A small-molecule ligand and the protein it binds are described below.
Small molecule (SMILES): CC(=O)N[C@@H]1[C@@H](O)[C@H](O)[C@@H](CO)O[C@H]1O

Sequence of chain 1.B:
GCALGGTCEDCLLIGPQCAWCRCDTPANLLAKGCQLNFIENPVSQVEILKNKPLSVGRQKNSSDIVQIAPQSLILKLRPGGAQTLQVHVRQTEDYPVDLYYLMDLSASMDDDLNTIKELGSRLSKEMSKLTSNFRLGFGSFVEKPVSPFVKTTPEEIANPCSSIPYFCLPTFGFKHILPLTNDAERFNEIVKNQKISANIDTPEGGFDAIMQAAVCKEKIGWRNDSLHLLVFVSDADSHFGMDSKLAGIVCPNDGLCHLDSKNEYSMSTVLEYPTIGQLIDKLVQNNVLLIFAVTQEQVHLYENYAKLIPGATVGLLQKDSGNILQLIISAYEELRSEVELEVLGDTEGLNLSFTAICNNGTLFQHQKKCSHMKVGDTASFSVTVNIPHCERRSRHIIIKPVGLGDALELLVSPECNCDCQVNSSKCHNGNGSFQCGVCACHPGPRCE

Binding-site contacts:
Ligand atom C4 contacts residue ASN243 of chain 1.B at 4.2 Å.
Ligand atom C2 contacts residue ASN243 of chain 1.B at 2.5 Å.
Ligand atom C5 contacts residue ASN243 of chain 1.B at 3.6 Å.
Ligand atom C7 contacts residue ASN243 of chain 1.B at 3.3 Å.
Ligand atom O5 contacts residue ASN243 of chain 1.B at 2.3 Å (h-bond).
Ligand atom C3 contacts residue ASN243 of chain 1.B at 3.8 Å.
Ligand atom C8 contacts residue ASN243 of chain 1.B at 4.5 Å.
Ligand atom N2 contacts residue ASN243 of chain 1.B at 3.0 Å (h-bond).
Ligand atom C1 contacts residue ASN243 of chain 1.B at 1.4 Å.
Ligand atom O7 contacts residue ASN243 of chain 1.B at 3.2 Å (h-bond).